This small molecule binds to this protein.
Small molecule (SMILES): CC(=O)N[C@@H]1[C@@H](O)[C@H](O)[C@@H](CO)O[C@H]1O

Sequence of chain 1.C:
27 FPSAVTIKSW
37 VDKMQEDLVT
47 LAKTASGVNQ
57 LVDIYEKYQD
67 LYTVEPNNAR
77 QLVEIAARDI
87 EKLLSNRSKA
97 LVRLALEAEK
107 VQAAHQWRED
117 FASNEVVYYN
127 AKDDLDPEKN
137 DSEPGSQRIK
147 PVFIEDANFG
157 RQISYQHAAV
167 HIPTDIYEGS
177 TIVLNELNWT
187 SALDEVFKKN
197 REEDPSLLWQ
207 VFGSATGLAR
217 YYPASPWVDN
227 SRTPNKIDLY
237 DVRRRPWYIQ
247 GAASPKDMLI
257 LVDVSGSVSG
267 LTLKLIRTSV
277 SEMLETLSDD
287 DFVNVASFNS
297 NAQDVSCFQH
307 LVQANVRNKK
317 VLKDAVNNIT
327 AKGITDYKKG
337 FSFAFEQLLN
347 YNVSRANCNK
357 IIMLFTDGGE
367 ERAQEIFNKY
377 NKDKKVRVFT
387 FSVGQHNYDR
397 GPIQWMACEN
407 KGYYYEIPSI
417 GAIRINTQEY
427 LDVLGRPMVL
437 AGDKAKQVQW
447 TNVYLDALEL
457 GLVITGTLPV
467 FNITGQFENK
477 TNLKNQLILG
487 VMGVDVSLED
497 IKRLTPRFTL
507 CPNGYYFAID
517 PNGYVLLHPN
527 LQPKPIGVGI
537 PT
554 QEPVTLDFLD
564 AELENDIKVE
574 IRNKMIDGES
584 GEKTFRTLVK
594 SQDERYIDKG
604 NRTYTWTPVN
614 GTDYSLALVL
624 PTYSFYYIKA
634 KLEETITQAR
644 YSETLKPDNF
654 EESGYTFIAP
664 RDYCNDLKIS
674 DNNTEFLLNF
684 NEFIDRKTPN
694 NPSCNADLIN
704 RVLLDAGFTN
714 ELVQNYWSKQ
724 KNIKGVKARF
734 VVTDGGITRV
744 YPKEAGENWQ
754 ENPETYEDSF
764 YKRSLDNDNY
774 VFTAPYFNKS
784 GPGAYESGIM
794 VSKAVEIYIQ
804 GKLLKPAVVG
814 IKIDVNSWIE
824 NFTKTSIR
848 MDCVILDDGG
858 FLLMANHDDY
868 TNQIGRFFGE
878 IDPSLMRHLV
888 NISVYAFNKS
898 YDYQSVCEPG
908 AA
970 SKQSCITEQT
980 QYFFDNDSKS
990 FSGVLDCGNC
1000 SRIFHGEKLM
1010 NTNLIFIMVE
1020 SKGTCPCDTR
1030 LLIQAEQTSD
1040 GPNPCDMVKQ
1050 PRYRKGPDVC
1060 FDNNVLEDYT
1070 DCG

Binding-site contacts:
Ligand atom C5 contacts residue GLU678 of chain 1.C at 4.1 Å.
Ligand atom O5 contacts residue THR677 of chain 1.C at 3.9 Å.
Ligand atom O6 contacts residue GLU678 of chain 1.C at 3.6 Å.
Ligand atom C2 contacts residue ASN675 of chain 1.C at 2.4 Å.
Ligand atom C1 contacts residue THR677 of chain 1.C at 3.6 Å.
Ligand atom C5 contacts residue THR677 of chain 1.C at 3.4 Å.
Ligand atom C8 contacts residue ASN675 of chain 1.C at 4.3 Å.
Ligand atom C6 contacts residue GLU678 of chain 1.C at 3.9 Å.
Ligand atom C2 contacts residue THR677 of chain 1.C at 4.1 Å.
Ligand atom C6 contacts residue LEU681 of chain 1.C at 4.4 Å (hydrophobic).
Ligand atom C6 contacts residue THR677 of chain 1.C at 4.5 Å.
Ligand atom O7 contacts residue ASN675 of chain 1.C at 2.7 Å (h-bond).
Ligand atom C4 contacts residue THR677 of chain 1.C at 3.9 Å.
Ligand atom O5 contacts residue ASN675 of chain 1.C at 2.4 Å (h-bond).
Ligand atom O6 contacts residue ASN675 of chain 1.C at 4.5 Å.
Ligand atom O4 contacts residue THR677 of chain 1.C at 4.1 Å.
Ligand atom C4 contacts residue ASN675 of chain 1.C at 4.2 Å.
Ligand atom O5 contacts residue GLU678 of chain 1.C at 3.9 Å.
Ligand atom C3 contacts residue ASN675 of chain 1.C at 3.8 Å.
Ligand atom N2 contacts residue ASN675 of chain 1.C at 2.9 Å (h-bond).
Ligand atom C7 contacts residue ASN675 of chain 1.C at 3.0 Å.
Ligand atom C3 contacts residue THR677 of chain 1.C at 3.7 Å.
Ligand atom C1 contacts residue ASN675 of chain 1.C at 1.4 Å.
Ligand atom C5 contacts residue ASN675 of chain 1.C at 3.7 Å.